This small molecule binds to this protein.
Small molecule (SMILES): CC(=O)N[C@H]1[C@H](O[C@H]2[C@H](O)[C@@H](NC(C)=O)CO[C@@H]2CO)O[C@H](CO)[C@@H](O)[C@@H]1O

Sequence of chain 1.C:
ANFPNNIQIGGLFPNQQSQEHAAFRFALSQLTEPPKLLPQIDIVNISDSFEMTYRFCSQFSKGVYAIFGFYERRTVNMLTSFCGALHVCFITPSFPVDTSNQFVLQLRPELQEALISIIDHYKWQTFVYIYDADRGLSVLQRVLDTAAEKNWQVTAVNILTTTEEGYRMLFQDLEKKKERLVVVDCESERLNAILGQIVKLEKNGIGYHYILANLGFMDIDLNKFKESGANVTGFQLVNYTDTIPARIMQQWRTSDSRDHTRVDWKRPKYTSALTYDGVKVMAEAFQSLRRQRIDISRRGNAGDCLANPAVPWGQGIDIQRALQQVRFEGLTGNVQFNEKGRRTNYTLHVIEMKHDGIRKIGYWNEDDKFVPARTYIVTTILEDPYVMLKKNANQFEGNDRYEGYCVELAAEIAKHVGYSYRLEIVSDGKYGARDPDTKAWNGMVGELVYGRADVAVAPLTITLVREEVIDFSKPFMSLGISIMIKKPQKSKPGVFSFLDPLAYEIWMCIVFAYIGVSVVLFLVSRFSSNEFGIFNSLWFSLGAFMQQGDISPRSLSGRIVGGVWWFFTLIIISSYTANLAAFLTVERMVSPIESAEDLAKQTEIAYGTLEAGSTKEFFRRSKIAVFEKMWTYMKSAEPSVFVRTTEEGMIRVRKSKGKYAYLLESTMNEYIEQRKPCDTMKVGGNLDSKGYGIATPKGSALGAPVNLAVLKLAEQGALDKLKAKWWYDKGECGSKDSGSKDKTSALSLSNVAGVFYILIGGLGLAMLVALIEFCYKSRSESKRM

Binding-site contacts:
Ligand atom C8 contacts residue ASN63 of chain 1.C at 4.3 Å.
Ligand atom O5 contacts residue ASN63 of chain 1.C at 2.3 Å (h-bond).
Ligand atom C5 contacts residue ASN63 of chain 1.C at 3.6 Å.
Ligand atom O7 contacts residue HIS122 of chain 1.D at 4.3 Å.
Ligand atom C1 contacts residue SER65 of chain 1.C at 3.8 Å.
Ligand atom C6 contacts residue SER65 of chain 1.C at 4.4 Å.
Ligand atom C7 contacts residue ASN63 of chain 1.C at 3.2 Å.
Ligand atom C1 contacts residue ASP66 of chain 1.C at 4.4 Å.
Ligand atom O5 contacts residue ASP66 of chain 1.C at 3.9 Å.
Ligand atom O5 contacts residue SER65 of chain 1.C at 3.8 Å.
Ligand atom C7 contacts residue ARG92 of chain 1.C at 4.2 Å.
Ligand atom C1 contacts residue ASN63 of chain 1.C at 1.4 Å.
Ligand atom C3 contacts residue ASN63 of chain 1.C at 3.8 Å.
Ligand atom O7 contacts residue ARG92 of chain 1.C at 3.3 Å (salt-bridge).
Ligand atom C4 contacts residue ASN63 of chain 1.C at 4.3 Å.
Ligand atom O7 contacts residue ASN63 of chain 1.C at 3.1 Å (h-bond).
Ligand atom N2 contacts residue ASN63 of chain 1.C at 2.9 Å (h-bond).
Ligand atom N2 contacts residue ARG92 of chain 1.C at 4.4 Å.
Ligand atom C5 contacts residue SER65 of chain 1.C at 3.7 Å.
Ligand atom C2 contacts residue ASN63 of chain 1.C at 2.5 Å.

Sequence of chain 1.D:
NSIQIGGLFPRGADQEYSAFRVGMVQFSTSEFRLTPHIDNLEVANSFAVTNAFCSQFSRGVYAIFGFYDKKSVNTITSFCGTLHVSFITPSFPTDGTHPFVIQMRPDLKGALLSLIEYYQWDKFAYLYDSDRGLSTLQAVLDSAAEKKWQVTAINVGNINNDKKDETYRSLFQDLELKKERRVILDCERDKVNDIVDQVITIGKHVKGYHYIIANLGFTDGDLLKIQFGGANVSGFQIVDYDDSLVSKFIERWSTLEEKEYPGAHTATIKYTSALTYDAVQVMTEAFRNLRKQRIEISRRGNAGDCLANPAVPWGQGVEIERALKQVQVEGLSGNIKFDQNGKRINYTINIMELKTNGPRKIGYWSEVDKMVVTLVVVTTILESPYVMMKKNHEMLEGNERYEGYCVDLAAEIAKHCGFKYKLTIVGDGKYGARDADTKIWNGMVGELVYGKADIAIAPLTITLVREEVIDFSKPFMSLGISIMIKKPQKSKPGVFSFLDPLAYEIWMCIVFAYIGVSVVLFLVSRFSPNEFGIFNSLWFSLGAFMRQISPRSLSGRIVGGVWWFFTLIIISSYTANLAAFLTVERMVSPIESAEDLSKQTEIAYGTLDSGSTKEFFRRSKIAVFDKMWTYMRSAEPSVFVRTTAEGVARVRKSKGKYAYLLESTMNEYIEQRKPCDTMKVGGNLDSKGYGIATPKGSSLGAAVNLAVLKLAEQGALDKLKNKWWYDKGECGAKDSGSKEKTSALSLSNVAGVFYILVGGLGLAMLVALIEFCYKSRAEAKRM